This small molecule binds to this protein.
Small molecule (SMILES): CCCC[C@@H]1CO1

Binding-site contacts:
Ligand atom C2 contacts residue VAL151 of chain 1.B at 4.2 Å (hydrophobic).
Ligand atom C2 contacts residue HIS273 of chain 1.B at 3.8 Å.
Ligand atom C6 contacts residue TYR215 of chain 1.B at 3.1 Å (hydrophobic).
Ligand atom C6 contacts residue HIS273 of chain 1.B at 4.2 Å.
Ligand atom C5 contacts residue TRP109 of chain 1.B at 3.9 Å (hydrophobic).
Ligand atom C5 contacts residue ILE106 of chain 1.B at 4.1 Å (hydrophobic).
Ligand atom C3 contacts residue VAL151 of chain 1.B at 4.3 Å (hydrophobic).
Ligand atom C6 contacts residue ILE106 of chain 1.B at 4.0 Å (hydrophobic).
Ligand atom O contacts residue TRP109 of chain 1.B at 4.5 Å.
Ligand atom C4 contacts residue SER105 of chain 1.B at 4.4 Å.
Ligand atom C6 contacts residue PHE39 of chain 1.B at 4.1 Å (hydrophobic).
Ligand atom O contacts residue TYR215 of chain 1.B at 2.8 Å (h-bond).
Ligand atom C3 contacts residue PHE154 of chain 1.B at 3.9 Å (hydrophobic).
Ligand atom O contacts residue PHE154 of chain 1.B at 3.7 Å.
Ligand atom C6 contacts residue HIS153 of chain 1.B at 4.2 Å.
Ligand atom C3 contacts residue HIS273 of chain 1.B at 4.3 Å.
Ligand atom C1 contacts residue VAL151 of chain 1.B at 4.1 Å (hydrophobic).
Ligand atom C1 contacts residue LEU150 of chain 1.B at 4.0 Å (hydrophobic).
Ligand atom C5 contacts residue PHE154 of chain 1.B at 4.1 Å (hydrophobic).
Ligand atom O contacts residue HIS153 of chain 1.B at 3.1 Å (h-bond).
Ligand atom C2 contacts residue MET248 of chain 1.B at 3.9 Å (hydrophobic).
Ligand atom C4 contacts residue PRO131 of chain 1.B at 4.3 Å (hydrophobic).
Ligand atom C4 contacts residue HIS273 of chain 1.B at 3.9 Å.
Ligand atom O contacts residue SER105 of chain 1.B at 4.4 Å.
Ligand atom C1 contacts residue HIS153 of chain 1.B at 4.1 Å.
Ligand atom C5 contacts residue HIS153 of chain 1.B at 4.3 Å.
Ligand atom C1 contacts residue HIS273 of chain 1.B at 4.1 Å.
Ligand atom C4 contacts residue ALA130 of chain 1.B at 3.9 Å (hydrophobic).
Ligand atom C4 contacts residue GLU129 of chain 1.B at 4.3 Å.
Ligand atom O contacts residue ILE106 of chain 1.B at 4.4 Å.
Ligand atom C5 contacts residue TYR215 of chain 1.B at 3.7 Å (hydrophobic).
Ligand atom C3 contacts residue HIS153 of chain 1.B at 4.0 Å.
Ligand atom C1 contacts residue HIS183 of chain 1.B at 3.8 Å.
Ligand atom C3 contacts residue PRO131 of chain 1.B at 4.4 Å (hydrophobic).
Ligand atom C6 contacts residue SER105 of chain 1.B at 3.0 Å.
Ligand atom C5 contacts residue SER105 of chain 1.B at 3.8 Å.
Ligand atom C4 contacts residue PHE154 of chain 1.B at 4.4 Å (hydrophobic).

Sequence of chain 1.B:
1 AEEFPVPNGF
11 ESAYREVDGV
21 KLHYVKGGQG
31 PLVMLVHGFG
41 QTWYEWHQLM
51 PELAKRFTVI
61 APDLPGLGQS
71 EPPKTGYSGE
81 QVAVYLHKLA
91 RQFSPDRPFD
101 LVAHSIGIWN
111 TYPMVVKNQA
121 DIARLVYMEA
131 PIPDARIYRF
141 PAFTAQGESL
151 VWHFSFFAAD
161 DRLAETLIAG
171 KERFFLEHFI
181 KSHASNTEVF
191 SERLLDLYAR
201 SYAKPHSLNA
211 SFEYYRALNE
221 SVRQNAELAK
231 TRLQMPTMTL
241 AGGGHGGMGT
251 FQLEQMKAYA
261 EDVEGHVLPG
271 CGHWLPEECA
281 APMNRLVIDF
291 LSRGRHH